Sequence of chain 1.A:
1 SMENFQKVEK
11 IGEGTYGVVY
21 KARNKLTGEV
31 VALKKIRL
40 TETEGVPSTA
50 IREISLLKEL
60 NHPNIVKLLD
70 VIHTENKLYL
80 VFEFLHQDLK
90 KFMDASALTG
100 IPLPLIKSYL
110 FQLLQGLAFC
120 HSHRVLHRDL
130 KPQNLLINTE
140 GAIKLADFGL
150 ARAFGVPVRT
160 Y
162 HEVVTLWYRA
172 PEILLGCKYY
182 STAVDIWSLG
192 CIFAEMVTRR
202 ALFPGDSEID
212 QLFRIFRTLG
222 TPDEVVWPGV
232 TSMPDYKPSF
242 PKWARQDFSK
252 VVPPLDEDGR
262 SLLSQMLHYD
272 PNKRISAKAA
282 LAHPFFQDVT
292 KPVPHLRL

This protein binds this small molecule.
Small molecule (SMILES): CC[C@H](CO)Nc1nc(NCc2ccccc2)n2ncc(C(C)C)c2n1

Binding-site contacts:
Ligand atom C1' contacts residue HIS85 of chain 1.A at 3.6 Å.
Ligand atom C8 contacts residue GLU82 of chain 1.A at 3.3 Å.
Ligand atom N1 contacts residue LEU135 of chain 1.A at 3.4 Å.
Ligand atom C2 contacts residue LEU135 of chain 1.A at 3.9 Å (hydrophobic).
Ligand atom C14 contacts residue ASN133 of chain 1.A at 3.9 Å.
Ligand atom C13 contacts residue ASN133 of chain 1.A at 3.6 Å.
Ligand atom C13 contacts residue GLN132 of chain 1.A at 3.7 Å.
Ligand atom C1' contacts residue LEU84 of chain 1.A at 3.9 Å (hydrophobic).
Ligand atom C6' contacts residue LEU84 of chain 1.A at 3.5 Å (hydrophobic).
Ligand atom C8 contacts residue LEU135 of chain 1.A at 3.9 Å (hydrophobic).
Ligand atom C14 contacts residue ALA145 of chain 1.A at 3.7 Å (hydrophobic).
Ligand atom C2 contacts residue ILE11 of chain 1.A at 3.8 Å (hydrophobic).
Ligand atom C5' contacts residue ILE11 of chain 1.A at 3.7 Å (hydrophobic).
Ligand atom C2' contacts residue ILE11 of chain 1.A at 3.9 Å (hydrophobic).
Ligand atom O1 contacts residue GLY12 of chain 1.A at 3.8 Å.
Ligand atom C9 contacts residue PHE81 of chain 1.A at 3.7 Å (hydrophobic).
Ligand atom CA' contacts residue LEU135 of chain 1.A at 3.8 Å (hydrophobic).
Ligand atom N7 contacts residue LEU135 of chain 1.A at 3.6 Å.
Ligand atom N6 contacts residue LEU84 of chain 1.A at 2.8 Å (h-bond).
Ligand atom CA' contacts residue LEU84 of chain 1.A at 3.3 Å (hydrophobic).
Ligand atom N3 contacts residue LEU135 of chain 1.A at 3.8 Å.
Ligand atom C4 contacts residue LEU135 of chain 1.A at 3.3 Å (hydrophobic).
Ligand atom C9' contacts residue ALA32 of chain 1.A at 3.7 Å (hydrophobic).
Ligand atom N1 contacts residue ILE11 of chain 1.A at 3.5 Å.
Ligand atom C14 contacts residue ASP146 of chain 1.A at 3.8 Å.
Ligand atom C11 contacts residue PHE81 of chain 1.A at 3.6 Å (hydrophobic).
Ligand atom C11 contacts residue VAL19 of chain 1.A at 3.6 Å (hydrophobic).
Ligand atom C5' contacts residue HIS85 of chain 1.A at 3.9 Å.
Ligand atom C9' contacts residue LEU135 of chain 1.A at 3.7 Å (hydrophobic).
Ligand atom O1 contacts residue GLU13 of chain 1.A at 3.6 Å.
Ligand atom N6 contacts residue LEU135 of chain 1.A at 3.8 Å.
Ligand atom CA' contacts residue GLN86 of chain 1.A at 3.4 Å.
Ligand atom C6 contacts residue ILE11 of chain 1.A at 3.9 Å (hydrophobic).
Ligand atom C6' contacts residue HIS85 of chain 1.A at 3.3 Å.
Ligand atom C15 contacts residue GLY14 of chain 1.A at 3.7 Å.
Ligand atom N5 contacts residue LEU135 of chain 1.A at 3.2 Å.
Ligand atom N7 contacts residue LEU84 of chain 1.A at 3.4 Å (h-bond).
Ligand atom C6 contacts residue LEU135 of chain 1.A at 3.5 Å (hydrophobic).
Ligand atom C8 contacts residue ALA32 of chain 1.A at 3.4 Å (hydrophobic).
Ligand atom C6' contacts residue PHE83 of chain 1.A at 3.7 Å (hydrophobic).